A protein and the small-molecule ligand that binds it are described below.
Small molecule (SMILES): CC(=O)N[C@@H]1[C@@H](O)[C@H](O)[C@@H](CO)O[C@H]1O

Binding-site contacts:
Ligand atom C8 contacts residue ASN185 of chain 1.B at 4.5 Å.
Ligand atom C7 contacts residue ASN185 of chain 1.B at 3.1 Å.
Ligand atom O7 contacts residue SER187 of chain 1.B at 3.1 Å.
Ligand atom C8 contacts residue THR206 of chain 1.B at 3.6 Å.
Ligand atom C3 contacts residue ASN185 of chain 1.B at 3.5 Å.
Ligand atom C8 contacts residue GLN143 of chain 1.B at 3.2 Å.
Ligand atom C8 contacts residue SER187 of chain 1.B at 3.9 Å.
Ligand atom C4 contacts residue ASN185 of chain 1.B at 3.9 Å.
Ligand atom N2 contacts residue GLN143 of chain 1.B at 3.5 Å (h-bond).
Ligand atom C2 contacts residue GLN208 of chain 1.B at 3.5 Å.
Ligand atom C7 contacts residue GLN208 of chain 1.B at 3.9 Å.
Ligand atom O5 contacts residue GLN208 of chain 1.B at 4.4 Å.
Ligand atom O5 contacts residue ASN185 of chain 1.B at 2.4 Å (h-bond).
Ligand atom C7 contacts residue GLN143 of chain 1.B at 3.8 Å.
Ligand atom N2 contacts residue GLN208 of chain 1.B at 2.9 Å (h-bond).
Ligand atom O7 contacts residue ASN185 of chain 1.B at 2.9 Å (h-bond).
Ligand atom N2 contacts residue ASN185 of chain 1.B at 2.8 Å (h-bond).
Ligand atom C5 contacts residue GLN208 of chain 1.B at 4.4 Å.
Ligand atom C8 contacts residue GLN208 of chain 1.B at 4.1 Å.
Ligand atom C2 contacts residue ASN185 of chain 1.B at 2.1 Å.
Ligand atom C1 contacts residue ASN185 of chain 1.B at 1.5 Å.
Ligand atom C5 contacts residue ASN185 of chain 1.B at 3.6 Å.
Ligand atom O7 contacts residue THR186 of chain 1.B at 3.8 Å.
Ligand atom O3 contacts residue ASN185 of chain 1.B at 4.4 Å.
Ligand atom C7 contacts residue SER187 of chain 1.B at 4.0 Å.
Ligand atom C3 contacts residue GLN208 of chain 1.B at 3.8 Å.
Ligand atom C1 contacts residue GLN208 of chain 1.B at 3.5 Å.

Sequence of chain 1.B:
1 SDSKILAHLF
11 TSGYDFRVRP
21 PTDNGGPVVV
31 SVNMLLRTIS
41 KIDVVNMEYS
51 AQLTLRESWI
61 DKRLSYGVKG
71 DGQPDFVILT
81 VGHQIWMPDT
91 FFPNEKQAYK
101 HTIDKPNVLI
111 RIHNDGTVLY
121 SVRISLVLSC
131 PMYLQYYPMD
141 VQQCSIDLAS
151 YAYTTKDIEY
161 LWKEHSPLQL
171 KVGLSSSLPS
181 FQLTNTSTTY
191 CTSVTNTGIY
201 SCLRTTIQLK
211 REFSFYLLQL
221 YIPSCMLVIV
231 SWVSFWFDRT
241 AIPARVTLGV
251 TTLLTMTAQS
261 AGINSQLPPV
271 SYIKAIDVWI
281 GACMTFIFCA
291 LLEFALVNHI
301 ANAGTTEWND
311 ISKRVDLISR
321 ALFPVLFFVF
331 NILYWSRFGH